Sequence of chain 1.E:
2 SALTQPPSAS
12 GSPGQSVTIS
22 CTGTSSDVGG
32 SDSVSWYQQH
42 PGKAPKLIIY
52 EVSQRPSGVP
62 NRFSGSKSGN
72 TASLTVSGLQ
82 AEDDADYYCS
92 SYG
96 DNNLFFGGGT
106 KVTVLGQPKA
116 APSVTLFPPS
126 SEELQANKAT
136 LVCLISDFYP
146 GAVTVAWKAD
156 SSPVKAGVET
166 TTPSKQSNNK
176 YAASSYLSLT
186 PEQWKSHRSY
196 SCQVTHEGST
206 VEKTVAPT

Sequence of chain 1.F:
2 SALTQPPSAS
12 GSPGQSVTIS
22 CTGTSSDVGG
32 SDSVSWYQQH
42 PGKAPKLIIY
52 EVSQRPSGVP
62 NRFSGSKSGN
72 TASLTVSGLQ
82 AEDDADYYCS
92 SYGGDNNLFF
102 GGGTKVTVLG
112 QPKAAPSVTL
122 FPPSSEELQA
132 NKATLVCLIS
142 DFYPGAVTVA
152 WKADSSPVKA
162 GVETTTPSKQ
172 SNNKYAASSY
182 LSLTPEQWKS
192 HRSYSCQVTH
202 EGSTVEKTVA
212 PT

A protein and the small-molecule ligand that binds it are described below.
Small molecule (SMILES): C[C@H](CNNc1ccc(S(N)(=O)=O)cc1[N+](=O)[O-])c1ccccc1

Binding-site contacts:
Ligand atom N contacts residue PRO46 of chain 1.F at 3.4 Å.
Ligand atom O1 contacts residue LEU48 of chain 1.F at 3.3 Å (h-bond).
Ligand atom N3 contacts residue PHE101 of chain 1.E at 3.5 Å (h-bond).
Ligand atom C6 contacts residue GLY102 of chain 1.E at 3.6 Å.
Ligand atom C14 contacts residue TYR38 of chain 1.F at 3.7 Å (hydrophobic).
Ligand atom N1 contacts residue PRO46 of chain 1.F at 3.7 Å.
Ligand atom C7 contacts residue GLY102 of chain 1.E at 3.1 Å.
Ligand atom O contacts residue PHE101 of chain 1.E at 3.4 Å.
Ligand atom N2 contacts residue LEU48 of chain 1.F at 3.5 Å (h-bond).
Ligand atom C12 contacts residue GLN40 of chain 1.F at 3.7 Å.
Ligand atom N3 contacts residue SER2 of chain 1.E at 3.0 Å.
Ligand atom C10 contacts residue PRO46 of chain 1.E at 3.7 Å (hydrophobic).
Ligand atom C13 contacts residue PRO46 of chain 1.E at 3.7 Å (hydrophobic).
Ligand atom C3 contacts residue PRO46 of chain 1.F at 3.6 Å (hydrophobic).
Ligand atom C11 contacts residue PRO46 of chain 1.E at 3.6 Å (hydrophobic).
Ligand atom C2 contacts residue TYR38 of chain 1.F at 3.5 Å (hydrophobic).
Ligand atom C11 contacts residue PRO46 of chain 1.F at 3.6 Å (hydrophobic).
Ligand atom C10 contacts residue PRO46 of chain 1.F at 3.5 Å (hydrophobic).
Ligand atom N contacts residue PHE101 of chain 1.E at 3.6 Å.
Ligand atom C contacts residue TYR38 of chain 1.E at 3.6 Å (hydrophobic).
Ligand atom C12 contacts residue GLN40 of chain 1.E at 3.7 Å.
Ligand atom C6 contacts residue PRO46 of chain 1.F at 3.7 Å (hydrophobic).
Ligand atom O contacts residue TYR38 of chain 1.F at 3.5 Å.
Ligand atom N1 contacts residue PHE101 of chain 1.E at 3.3 Å.
Ligand atom C8 contacts residue PRO46 of chain 1.F at 3.8 Å (hydrophobic).
Ligand atom C8 contacts residue GLY102 of chain 1.E at 3.8 Å.
Ligand atom C9 contacts residue PRO46 of chain 1.F at 3.7 Å (hydrophobic).
Ligand atom C3 contacts residue PHE101 of chain 1.E at 3.5 Å (hydrophobic).
Ligand atom O contacts residue LEU48 of chain 1.F at 3.2 Å (h-bond).
Ligand atom C2 contacts residue PHE101 of chain 1.E at 3.5 Å (hydrophobic).
Ligand atom C contacts residue PHE101 of chain 1.F at 3.8 Å (hydrophobic).
Ligand atom N2 contacts residue PHE101 of chain 1.E at 3.5 Å.
Ligand atom O2 contacts residue ALA45 of chain 1.F at 3.4 Å.
Ligand atom N3 contacts residue GLY102 of chain 1.E at 3.2 Å (h-bond).
Ligand atom C5 contacts residue PRO46 of chain 1.F at 3.4 Å (hydrophobic).
Ligand atom C12 contacts residue PRO46 of chain 1.E at 3.6 Å (hydrophobic).
Ligand atom C11 contacts residue GLN40 of chain 1.E at 3.4 Å.
Ligand atom C4 contacts residue PHE101 of chain 1.E at 3.7 Å (hydrophobic).
Ligand atom C4 contacts residue PRO46 of chain 1.F at 3.3 Å (hydrophobic).
Ligand atom O2 contacts residue GLY103 of chain 1.E at 3.6 Å.